Binding-site contacts:
Ligand atom O20 contacts residue THR21 of chain 1.H at 2.7 Å (h-bond).
Ligand atom O2 contacts residue GLN22 of chain 1.H at 3.3 Å (h-bond).
Ligand atom C27 contacts residue THR1 of chain 1.H at 2.5 Å.
Ligand atom N21 contacts residue GLY47 of chain 1.H at 3.0 Å (h-bond).
Ligand atom C13 contacts residue THR21 of chain 1.H at 3.4 Å.
Ligand atom C13 contacts residue ALA27 of chain 1.H at 3.6 Å (hydrophobic).
Ligand atom C34 contacts residue GLY47 of chain 1.H at 2.9 Å.
Ligand atom N17 contacts residue THR21 of chain 1.H at 2.9 Å (h-bond).
Ligand atom C15 contacts residue THR21 of chain 1.H at 3.6 Å.
Ligand atom C23 contacts residue LYS33 of chain 1.H at 3.5 Å.
Ligand atom C8 contacts residue ASP125 of chain 1.I at 3.8 Å.
Ligand atom N21 contacts residue THR1 of chain 1.H at 3.6 Å.
Ligand atom C14 contacts residue ASP125 of chain 1.I at 3.2 Å.
Ligand atom C26 contacts residue THR1 of chain 1.H at 1.5 Å.
Ligand atom C24 contacts residue GLY45 of chain 1.H at 3.5 Å.
Ligand atom N7 contacts residue ASP125 of chain 1.I at 3.5 Å (salt-bridge).
Ligand atom C28 contacts residue GLY47 of chain 1.H at 3.8 Å.
Ligand atom N36 contacts residue ASP125 of chain 1.I at 3.1 Å (salt-bridge).
Ligand atom O29 contacts residue THR1 of chain 1.H at 3.7 Å.
Ligand atom C25 contacts residue ALA49 of chain 1.H at 3.7 Å (hydrophobic).
Ligand atom C18 contacts residue GLY47 of chain 1.H at 3.4 Å.
Ligand atom O29 contacts residue GLY47 of chain 1.H at 2.9 Å (h-bond).
Ligand atom C8 contacts residue GLN22 of chain 1.H at 3.3 Å.
Ligand atom C14 contacts residue CYS129 of chain 1.I at 3.3 Å (hydrophobic).
Ligand atom C24 contacts residue THR1 of chain 1.H at 3.8 Å.
Ligand atom C11 contacts residue THR21 of chain 1.H at 3.6 Å.
Ligand atom O20 contacts residue SER20 of chain 1.H at 3.4 Å.
Ligand atom C19 contacts residue GLY47 of chain 1.H at 3.7 Å.
Ligand atom C13 contacts residue SER20 of chain 1.H at 3.1 Å.
Ligand atom C11 contacts residue GLN22 of chain 1.H at 3.6 Å.
Ligand atom C5 contacts residue ILE127 of chain 1.I at 3.3 Å (hydrophobic).
Ligand atom N36 contacts residue GLN22 of chain 1.H at 3.3 Å (h-bond).
Ligand atom O9 contacts residue GLN22 of chain 1.H at 3.5 Å (h-bond).
Ligand atom O16 contacts residue ALA49 of chain 1.H at 3.6 Å (h-bond).
Ligand atom C28 contacts residue THR1 of chain 1.H at 3.7 Å.
Ligand atom C18 contacts residue ALA49 of chain 1.H at 3.8 Å (hydrophobic).
Ligand atom C24 contacts residue GLY47 of chain 1.H at 3.6 Å.
Ligand atom C24 contacts residue ALA46 of chain 1.H at 3.7 Å (hydrophobic).
Ligand atom C22 contacts residue THR1 of chain 1.H at 2.4 Å.
Ligand atom C23 contacts residue THR1 of chain 1.H at 2.9 Å.

Sequence of chain 1.I:
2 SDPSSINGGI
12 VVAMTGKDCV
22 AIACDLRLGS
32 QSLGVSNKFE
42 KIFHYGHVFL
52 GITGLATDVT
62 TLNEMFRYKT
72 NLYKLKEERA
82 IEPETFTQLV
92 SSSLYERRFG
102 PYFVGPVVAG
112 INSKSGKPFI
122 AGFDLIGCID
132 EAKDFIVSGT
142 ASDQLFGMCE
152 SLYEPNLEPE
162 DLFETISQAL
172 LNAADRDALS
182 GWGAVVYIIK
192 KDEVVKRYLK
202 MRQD

Sequence of chain 1.H:
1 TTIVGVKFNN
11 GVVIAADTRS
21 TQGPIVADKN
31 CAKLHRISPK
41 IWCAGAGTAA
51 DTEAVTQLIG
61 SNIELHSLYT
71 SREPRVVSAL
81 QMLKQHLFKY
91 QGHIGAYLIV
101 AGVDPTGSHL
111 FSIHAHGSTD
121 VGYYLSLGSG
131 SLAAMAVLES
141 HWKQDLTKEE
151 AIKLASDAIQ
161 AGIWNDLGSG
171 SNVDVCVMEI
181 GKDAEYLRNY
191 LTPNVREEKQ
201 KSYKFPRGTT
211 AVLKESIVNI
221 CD

A small-molecule ligand and the protein it binds are described below.
Small molecule (SMILES): CC(C)[C@H](NC(=O)N[C@H](C(=O)N[C@H]1/C=C/CCNC(=O)C=C[C@H](C(C)C)NC1=O)C(C)C)C(=O)O